This protein binds this small molecule.
Small molecule (SMILES): N[C@@H](CCC(=O)O)C(=O)O

Sequence of chain 1.A:
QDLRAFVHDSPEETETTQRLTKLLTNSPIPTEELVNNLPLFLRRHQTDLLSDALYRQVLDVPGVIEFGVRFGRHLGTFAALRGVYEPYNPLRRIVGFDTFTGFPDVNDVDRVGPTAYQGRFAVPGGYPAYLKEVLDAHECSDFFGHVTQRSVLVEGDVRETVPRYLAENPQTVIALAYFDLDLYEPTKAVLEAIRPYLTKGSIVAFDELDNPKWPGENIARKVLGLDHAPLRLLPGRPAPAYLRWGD

Binding-site contacts:
Ligand atom C contacts residue ASP216 of chain 1.A at 4.0 Å.
Ligand atom C contacts residue NA1 of chain 1.M at 4.1 Å.
Ligand atom CG contacts residue GLU217 of chain 1.A at 3.5 Å.
Ligand atom N contacts residue ASP189 of chain 1.A at 3.6 Å.
Ligand atom N contacts residue ASP216 of chain 1.A at 2.7 Å (salt-bridge).
Ligand atom CB contacts residue PHE130 of chain 1.A at 4.0 Å (hydrophobic).
Ligand atom CA contacts residue GLU217 of chain 1.A at 3.7 Å.
Ligand atom CD contacts residue PHE130 of chain 1.A at 4.0 Å (hydrophobic).
Ligand atom OXT contacts residue EDO1 of chain 1.N at 3.8 Å.
Ligand atom OE2 contacts residue TRP223 of chain 1.A at 3.0 Å (h-bond).
Ligand atom CA contacts residue ASP216 of chain 1.A at 3.7 Å.
Ligand atom N contacts residue GLU217 of chain 1.A at 2.7 Å (salt-bridge).
Ligand atom OE1 contacts residue PHE130 of chain 1.A at 3.3 Å.
Ligand atom OE2 contacts residue LYS222 of chain 1.A at 3.8 Å.
Ligand atom CB contacts residue GLU217 of chain 1.A at 4.1 Å.
Ligand atom OXT contacts residue NA1 of chain 1.M at 2.9 Å (h-bond).
Ligand atom OXT contacts residue ASP216 of chain 1.A at 3.5 Å (salt-bridge).
Ligand atom C contacts residue GLU217 of chain 1.A at 3.8 Å.
Ligand atom CD contacts residue TRP223 of chain 1.A at 3.8 Å (hydrophobic).
Ligand atom N contacts residue ASP191 of chain 1.A at 4.2 Å.
Ligand atom CG contacts residue TRP223 of chain 1.A at 4.2 Å (hydrophobic).
Ligand atom N contacts residue NA1 of chain 1.M at 3.9 Å.
Ligand atom OXT contacts residue GLU217 of chain 1.A at 3.2 Å (salt-bridge).